Binding-site contacts:
Ligand atom C10 contacts residue PHE147 of chain 1.B at 3.7 Å (hydrophobic).
Ligand atom C22 contacts residue TRP113 of chain 1.B at 3.4 Å (hydrophobic).
Ligand atom C3 contacts residue ASP144 of chain 1.B at 3.4 Å.
Ligand atom C17 contacts residue TRP63 of chain 1.B at 3.7 Å (hydrophobic).
Ligand atom C18 contacts residue TRP113 of chain 1.B at 3.6 Å (hydrophobic).
Ligand atom C4 contacts residue ILE152 of chain 1.A at 3.4 Å (hydrophobic).
Ligand atom N24 contacts residue THR87 of chain 1.B at 3.3 Å (h-bond).
Ligand atom N23 contacts residue HIS153 of chain 1.A at 3.3 Å (h-bond).
Ligand atom C2 contacts residue ASP144 of chain 1.B at 3.1 Å.
Ligand atom C8 contacts residue TRP63 of chain 1.B at 3.6 Å (hydrophobic).
Ligand atom C2 contacts residue GLN140 of chain 1.B at 3.6 Å.
Ligand atom N23 contacts residue GLN140 of chain 1.B at 3.8 Å.
Ligand atom C18 contacts residue LEU59 of chain 1.B at 3.7 Å (hydrophobic).
Ligand atom C21 contacts residue LEU100 of chain 1.B at 3.3 Å (hydrophobic).
Ligand atom C7 contacts residue PHE147 of chain 1.B at 3.9 Å (hydrophobic).
Ligand atom C16 contacts residue TRP63 of chain 1.B at 3.4 Å (hydrophobic).
Ligand atom N23 contacts residue ASP144 of chain 1.B at 2.9 Å (salt-bridge).
Ligand atom C10 contacts residue THR87 of chain 1.B at 3.5 Å.
Ligand atom C8 contacts residue THR87 of chain 1.B at 3.8 Å.
Ligand atom C7 contacts residue TRP63 of chain 1.B at 3.4 Å (hydrophobic).
Ligand atom C6 contacts residue PHE147 of chain 1.B at 3.8 Å (hydrophobic).
Ligand atom C13 contacts residue PHE147 of chain 1.B at 3.9 Å (hydrophobic).
Ligand atom C3 contacts residue ILE152 of chain 1.A at 3.8 Å (hydrophobic).
Ligand atom C9 contacts residue THR87 of chain 1.B at 3.1 Å.
Ligand atom N24 contacts residue VAL92 of chain 1.B at 3.6 Å.
Ligand atom C17 contacts residue TRP113 of chain 1.B at 3.6 Å (hydrophobic).
Ligand atom C16 contacts residue TRP113 of chain 1.B at 3.8 Å (hydrophobic).
Ligand atom C12 contacts residue TRP63 of chain 1.B at 3.7 Å (hydrophobic).
Ligand atom C8 contacts residue VAL92 of chain 1.B at 3.7 Å (hydrophobic).
Ligand atom N23 contacts residue ILE152 of chain 1.A at 3.3 Å (h-bond).
Ligand atom C11 contacts residue TRP63 of chain 1.B at 3.6 Å (hydrophobic).
Ligand atom C17 contacts residue LEU59 of chain 1.B at 3.3 Å (hydrophobic).
Ligand atom C12 contacts residue PHE147 of chain 1.B at 3.5 Å (hydrophobic).
Ligand atom C22 contacts residue ASN117 of chain 1.B at 3.9 Å.
Ligand atom C9 contacts residue LEU88 of chain 1.B at 3.8 Å (hydrophobic).
Ligand atom C11 contacts residue PHE147 of chain 1.B at 3.5 Å (hydrophobic).
Ligand atom C10 contacts residue LEU88 of chain 1.B at 3.6 Å (hydrophobic).
Ligand atom C7 contacts residue VAL92 of chain 1.B at 3.4 Å (hydrophobic).
Ligand atom C13 contacts residue TRP63 of chain 1.B at 3.8 Å (hydrophobic).
Ligand atom C20 contacts residue VAL92 of chain 1.B at 3.9 Å (hydrophobic).

The protein below binds the small molecule below.
Small molecule (SMILES): CC[n+]1c(-c2ccccc2)c2cc(N)ccc2c2ccc(N)cc21

Sequence of chain 1.B:
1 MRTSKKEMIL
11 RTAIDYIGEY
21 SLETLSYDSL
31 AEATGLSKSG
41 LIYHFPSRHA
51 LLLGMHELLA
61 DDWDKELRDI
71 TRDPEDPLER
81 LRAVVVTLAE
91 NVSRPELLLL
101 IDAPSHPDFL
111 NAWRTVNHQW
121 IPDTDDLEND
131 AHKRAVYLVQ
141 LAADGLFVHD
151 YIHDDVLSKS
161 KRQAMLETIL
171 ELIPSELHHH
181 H

Sequence of chain 1.A:
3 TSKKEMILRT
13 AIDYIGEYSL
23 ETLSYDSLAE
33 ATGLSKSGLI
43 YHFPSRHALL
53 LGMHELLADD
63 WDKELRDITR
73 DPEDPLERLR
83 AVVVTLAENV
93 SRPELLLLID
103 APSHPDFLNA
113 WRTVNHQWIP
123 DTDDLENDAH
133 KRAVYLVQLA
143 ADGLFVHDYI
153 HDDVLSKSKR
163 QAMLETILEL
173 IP